Sequence of chain 1.B:
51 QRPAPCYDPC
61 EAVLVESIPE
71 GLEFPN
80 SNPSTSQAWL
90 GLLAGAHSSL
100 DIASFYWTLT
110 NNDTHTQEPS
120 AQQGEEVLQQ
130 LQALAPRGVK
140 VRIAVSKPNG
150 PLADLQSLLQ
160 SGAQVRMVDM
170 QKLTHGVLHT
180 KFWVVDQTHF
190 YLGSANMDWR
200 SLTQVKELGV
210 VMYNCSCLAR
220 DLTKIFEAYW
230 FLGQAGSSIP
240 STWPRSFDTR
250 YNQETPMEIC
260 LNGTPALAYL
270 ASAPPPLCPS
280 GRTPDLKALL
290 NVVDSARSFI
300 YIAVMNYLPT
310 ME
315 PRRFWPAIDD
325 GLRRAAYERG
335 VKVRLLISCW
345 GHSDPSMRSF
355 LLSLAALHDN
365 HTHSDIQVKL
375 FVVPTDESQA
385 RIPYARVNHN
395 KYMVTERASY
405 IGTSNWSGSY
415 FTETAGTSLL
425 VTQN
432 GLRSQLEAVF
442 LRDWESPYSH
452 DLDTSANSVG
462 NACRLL

Binding-site contacts:
Ligand atom O6 contacts residue GLN436 of chain 1.B at 3.3 Å (h-bond).
Ligand atom C1 contacts residue GLU61 of chain 1.B at 4.2 Å.
Ligand atom C8 contacts residue LEU433 of chain 1.B at 3.6 Å (hydrophobic).
Ligand atom C7 contacts residue VAL63 of chain 1.B at 4.3 Å (hydrophobic).
Ligand atom C3 contacts residue ALA62 of chain 1.B at 3.6 Å (hydrophobic).
Ligand atom C5 contacts residue ASN261 of chain 1.B at 3.7 Å.
Ligand atom C2 contacts residue ALA62 of chain 1.B at 3.8 Å (hydrophobic).
Ligand atom C1 contacts residue ASN261 of chain 1.B at 1.5 Å.
Ligand atom O4 contacts residue VAL63 of chain 1.B at 3.2 Å.
Ligand atom N2 contacts residue GLN436 of chain 1.B at 4.0 Å.
Ligand atom C5 contacts residue VAL63 of chain 1.B at 3.8 Å (hydrophobic).
Ligand atom C2 contacts residue PRO82 of chain 1.B at 4.5 Å (hydrophobic).
Ligand atom O5 contacts residue GLU61 of chain 1.B at 4.0 Å.
Ligand atom C3 contacts residue ASN261 of chain 1.B at 3.8 Å.
Ligand atom O7 contacts residue VAL63 of chain 1.B at 3.8 Å.
Ligand atom C5 contacts residue GLU61 of chain 1.B at 4.3 Å.
Ligand atom N2 contacts residue ALA62 of chain 1.B at 3.6 Å (h-bond).
Ligand atom O4 contacts residue SER80 of chain 1.B at 4.0 Å.
Ligand atom C4 contacts residue VAL63 of chain 1.B at 3.9 Å (hydrophobic).
Ligand atom N2 contacts residue ASN261 of chain 1.B at 2.8 Å (h-bond).
Ligand atom C6 contacts residue VAL63 of chain 1.B at 4.4 Å (hydrophobic).
Ligand atom C2 contacts residue ASN261 of chain 1.B at 2.4 Å.
Ligand atom C6 contacts residue SER80 of chain 1.B at 4.0 Å.
Ligand atom C1 contacts residue ALA62 of chain 1.B at 3.8 Å (hydrophobic).
Ligand atom C6 contacts residue GLU61 of chain 1.B at 4.0 Å.
Ligand atom O3 contacts residue PRO82 of chain 1.B at 4.0 Å.
Ligand atom O7 contacts residue GLN436 of chain 1.B at 4.4 Å.
Ligand atom O5 contacts residue ASN261 of chain 1.B at 2.4 Å (h-bond).
Ligand atom O3 contacts residue GLN436 of chain 1.B at 3.6 Å.
Ligand atom C7 contacts residue GLN436 of chain 1.B at 3.8 Å.
Ligand atom C1 contacts residue VAL63 of chain 1.B at 4.3 Å (hydrophobic).
Ligand atom C7 contacts residue ASN261 of chain 1.B at 3.5 Å.
Ligand atom C4 contacts residue ASN261 of chain 1.B at 4.2 Å.
Ligand atom O7 contacts residue PRO82 of chain 1.B at 4.1 Å.
Ligand atom C5 contacts residue ALA62 of chain 1.B at 4.4 Å (hydrophobic).
Ligand atom O7 contacts residue ASN261 of chain 1.B at 3.8 Å.
Ligand atom C8 contacts residue GLY432 of chain 1.B at 3.4 Å.
Ligand atom C3 contacts residue VAL63 of chain 1.B at 4.1 Å (hydrophobic).
Ligand atom C4 contacts residue PRO82 of chain 1.B at 4.3 Å (hydrophobic).
Ligand atom C8 contacts residue GLN436 of chain 1.B at 3.2 Å.

This protein binds this small molecule.
Small molecule (SMILES): CC(=O)N[C@H]1[C@H](O[C@H]2[C@H](O)[C@@H](NC(C)=O)CO[C@@H]2CO)O[C@H](CO)[C@@H](O)[C@@H]1O